Binding-site contacts:
Ligand atom N2 contacts residue ASN77 of chain 1.B at 3.1 Å (h-bond).
Ligand atom C3 contacts residue ASN77 of chain 1.B at 3.8 Å.
Ligand atom O5 contacts residue ASN77 of chain 1.B at 2.4 Å (h-bond).
Ligand atom O7 contacts residue ASN77 of chain 1.B at 4.1 Å.
Ligand atom C4 contacts residue ASN77 of chain 1.B at 4.2 Å.
Ligand atom C5 contacts residue ASN77 of chain 1.B at 3.6 Å.
Ligand atom C7 contacts residue ASN77 of chain 1.B at 3.8 Å.
Ligand atom O3 contacts residue ASN77 of chain 1.B at 4.2 Å.
Ligand atom C1 contacts residue ASN77 of chain 1.B at 1.4 Å.
Ligand atom C2 contacts residue ASN77 of chain 1.B at 2.5 Å.

The small molecule below binds the protein below.
Small molecule (SMILES): CC(=O)N[C@H]1[C@H](O[C@H]2[C@H](O)[C@@H](NC(C)=O)CO[C@@H]2CO)O[C@H](CO)[C@@H](O)[C@@H]1O

Sequence of chain 1.B:
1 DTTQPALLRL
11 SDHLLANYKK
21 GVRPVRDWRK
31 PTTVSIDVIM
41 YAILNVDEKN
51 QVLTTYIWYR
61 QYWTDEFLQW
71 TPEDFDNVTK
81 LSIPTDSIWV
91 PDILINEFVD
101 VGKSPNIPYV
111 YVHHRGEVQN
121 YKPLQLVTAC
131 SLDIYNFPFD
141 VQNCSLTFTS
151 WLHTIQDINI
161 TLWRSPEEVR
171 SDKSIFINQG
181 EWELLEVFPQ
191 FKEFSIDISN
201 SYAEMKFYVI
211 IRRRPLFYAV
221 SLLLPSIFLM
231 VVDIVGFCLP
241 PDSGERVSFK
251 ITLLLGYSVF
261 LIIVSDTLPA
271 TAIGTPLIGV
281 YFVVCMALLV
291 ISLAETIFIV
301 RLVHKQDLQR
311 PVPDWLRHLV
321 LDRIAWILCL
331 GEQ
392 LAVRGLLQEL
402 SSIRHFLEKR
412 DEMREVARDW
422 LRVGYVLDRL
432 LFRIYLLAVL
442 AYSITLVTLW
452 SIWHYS